Binding-site contacts:
Ligand atom C23 contacts residue LEU14 of chain 1.A at 3.9 Å (hydrophobic).
Ligand atom C22 contacts residue CYS86 of chain 1.A at 3.3 Å (hydrophobic).
Ligand atom C20 contacts residue ALA35 of chain 1.A at 3.6 Å (hydrophobic).
Ligand atom C09 contacts residue TYR19 of chain 1.A at 3.5 Å (hydrophobic).
Ligand atom S19 contacts residue GLU84 of chain 1.A at 3.3 Å (salt-bridge).
Ligand atom N10 contacts residue GLU90 of chain 1.A at 2.8 Å (salt-bridge).
Ligand atom O15 contacts residue VAL67 of chain 1.A at 3.7 Å.
Ligand atom C01 contacts residue ASP147 of chain 1.A at 3.2 Å.
Ligand atom N17 contacts residue LEU136 of chain 1.A at 3.2 Å.
Ligand atom S19 contacts residue TYR85 of chain 1.A at 4.0 Å.
Ligand atom C12 contacts residue ASN134 of chain 1.A at 3.9 Å.
Ligand atom C21 contacts residue LEU136 of chain 1.A at 4.0 Å (hydrophobic).
Ligand atom C20 contacts residue LEU136 of chain 1.A at 3.6 Å (hydrophobic).
Ligand atom C11 contacts residue LEU136 of chain 1.A at 3.7 Å (hydrophobic).
Ligand atom S19 contacts residue ALA35 of chain 1.A at 3.5 Å.
Ligand atom C16 contacts residue LEU136 of chain 1.A at 3.4 Å (hydrophobic).
Ligand atom O15 contacts residue LEU83 of chain 1.A at 3.2 Å.
Ligand atom C23 contacts residue GLY89 of chain 1.A at 3.9 Å.
Ligand atom S19 contacts residue CYS86 of chain 1.A at 3.5 Å (h-bond).
Ligand atom C02 contacts residue LYS37 of chain 1.A at 3.7 Å.
Ligand atom C28 contacts residue LEU14 of chain 1.A at 3.7 Å (hydrophobic).
Ligand atom C23 contacts residue CYS86 of chain 1.A at 3.3 Å (hydrophobic).
Ligand atom C11 contacts residue GLU90 of chain 1.A at 3.6 Å.
Ligand atom C18 contacts residue LEU136 of chain 1.A at 3.3 Å (hydrophobic).
Ligand atom C29 contacts residue GLU90 of chain 1.A at 3.7 Å.
Ligand atom C06 contacts residue TYR19 of chain 1.A at 3.7 Å (hydrophobic).
Ligand atom C29 contacts residue LEU14 of chain 1.A at 3.5 Å (hydrophobic).
Ligand atom C11 contacts residue SER146 of chain 1.A at 3.8 Å.
Ligand atom C08 contacts residue TYR19 of chain 1.A at 3.4 Å (hydrophobic).
Ligand atom C14 contacts residue LEU83 of chain 1.A at 3.9 Å (hydrophobic).
Ligand atom S19 contacts residue LEU136 of chain 1.A at 3.6 Å.
Ligand atom C03 contacts residue LEU83 of chain 1.A at 3.9 Å (hydrophobic).
Ligand atom C02 contacts residue ASP147 of chain 1.A at 3.8 Å.
Ligand atom N10 contacts residue GLU133 of chain 1.A at 3.2 Å (salt-bridge).
Ligand atom C06 contacts residue ASP147 of chain 1.A at 3.3 Å.
Ligand atom C20 contacts residue GLU84 of chain 1.A at 3.1 Å.
Ligand atom C09 contacts residue GLU90 of chain 1.A at 3.5 Å.
Ligand atom C02 contacts residue GLU54 of chain 1.A at 3.7 Å.
Ligand atom C12 contacts residue SER146 of chain 1.A at 3.2 Å.
Ligand atom C11 contacts residue GLU133 of chain 1.A at 3.1 Å.

This protein binds this small molecule.
Small molecule (SMILES): O=C(Nc1ccccc1N1CCNCC1)c1csc(-c2ccc3c(c2)CCO3)n1

Sequence of chain 1.A:
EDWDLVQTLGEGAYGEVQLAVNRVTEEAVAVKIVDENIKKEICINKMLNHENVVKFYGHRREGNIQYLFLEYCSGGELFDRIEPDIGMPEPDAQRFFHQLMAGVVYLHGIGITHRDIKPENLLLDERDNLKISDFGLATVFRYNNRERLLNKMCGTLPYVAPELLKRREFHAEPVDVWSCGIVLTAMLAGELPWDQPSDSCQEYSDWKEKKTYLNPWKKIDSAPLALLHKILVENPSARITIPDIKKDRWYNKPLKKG